The small molecule below binds the protein below.
Small molecule (SMILES): Nc1nc2ncc(CO)nc2c(=O)[nH]1

Sequence of chain 1.B:
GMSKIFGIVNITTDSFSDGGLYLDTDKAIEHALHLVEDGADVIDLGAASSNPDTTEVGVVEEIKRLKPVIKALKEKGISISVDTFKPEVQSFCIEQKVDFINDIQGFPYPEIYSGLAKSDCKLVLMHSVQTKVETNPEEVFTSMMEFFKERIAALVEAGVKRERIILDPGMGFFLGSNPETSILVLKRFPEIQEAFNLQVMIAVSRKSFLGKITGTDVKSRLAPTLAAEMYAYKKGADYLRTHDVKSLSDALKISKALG

Binding-site contacts:
Ligand atom C10 contacts residue LYS213 of chain 1.B at 3.9 Å.
Ligand atom N1 contacts residue MET127 of chain 1.B at 3.9 Å.
Ligand atom C6A contacts residue PHE180 of chain 1.B at 3.7 Å (hydrophobic).
Ligand atom C6A contacts residue LYS213 of chain 1.B at 3.7 Å.
Ligand atom C4 contacts residue MET127 of chain 1.B at 3.6 Å (hydrophobic).
Ligand atom N2 contacts residue ASP174 of chain 1.B at 2.8 Å (salt-bridge).
Ligand atom N1 contacts residue ILE105 of chain 1.B at 4.0 Å.
Ligand atom C6 contacts residue LYS213 of chain 1.B at 3.8 Å.
Ligand atom C9 contacts residue ARG247 of chain 1.B at 3.5 Å.
Ligand atom N3 contacts residue ASP174 of chain 1.B at 2.9 Å (salt-bridge).
Ligand atom N8 contacts residue ASP84 of chain 1.B at 3.7 Å.
Ligand atom C4 contacts residue LYS213 of chain 1.B at 3.9 Å.
Ligand atom N2 contacts residue VAL125 of chain 1.B at 4.1 Å.
Ligand atom N8 contacts residue ILE105 of chain 1.B at 3.8 Å.
Ligand atom C10 contacts residue PHE180 of chain 1.B at 4.0 Å (hydrophobic).
Ligand atom N2 contacts residue ASN103 of chain 1.B at 2.8 Å (h-bond).
Ligand atom N8 contacts residue ARG247 of chain 1.B at 3.2 Å (salt-bridge).
Ligand atom N3 contacts residue ALA209 of chain 1.B at 3.7 Å.
Ligand atom C2 contacts residue ASP174 of chain 1.B at 3.1 Å.
Ligand atom N3 contacts residue MET127 of chain 1.B at 3.2 Å (h-bond).
Ligand atom O4 contacts residue LYS213 of chain 1.B at 3.2 Å (salt-bridge).
Ligand atom C2 contacts residue MET127 of chain 1.B at 3.3 Å (hydrophobic).
Ligand atom C2 contacts residue ASN103 of chain 1.B at 4.0 Å.
Ligand atom C6 contacts residue PHE180 of chain 1.B at 3.7 Å (hydrophobic).
Ligand atom N5 contacts residue LYS213 of chain 1.B at 3.1 Å (salt-bridge).
Ligand atom N2 contacts residue MET127 of chain 1.B at 3.8 Å.
Ligand atom C9 contacts residue ILE105 of chain 1.B at 4.0 Å (hydrophobic).
Ligand atom O4 contacts residue PHE180 of chain 1.B at 4.1 Å.
Ligand atom C6 contacts residue ARG247 of chain 1.B at 3.8 Å.
Ligand atom C4 contacts residue ALA209 of chain 1.B at 3.7 Å (hydrophobic).
Ligand atom C2 contacts residue ARG247 of chain 1.B at 4.1 Å.
Ligand atom C7 contacts residue ARG247 of chain 1.B at 3.2 Å.
Ligand atom O6A contacts residue LYS213 of chain 1.B at 3.5 Å (salt-bridge).
Ligand atom N1 contacts residue ASP84 of chain 1.B at 3.6 Å.
Ligand atom N5 contacts residue PHE180 of chain 1.B at 3.3 Å.
Ligand atom N1 contacts residue ASN103 of chain 1.B at 3.8 Å.
Ligand atom N2 contacts residue MET207 of chain 1.B at 3.7 Å.
Ligand atom O4 contacts residue ALA209 of chain 1.B at 3.5 Å.
Ligand atom C10 contacts residue ARG247 of chain 1.B at 3.9 Å.
Ligand atom N1 contacts residue ARG247 of chain 1.B at 3.7 Å.